A protein and the small-molecule ligand that binds it are described below.
Small molecule (SMILES): CC(=O)N[C@@H]1[C@@H](O)[C@H](O)[C@@H](CO)O[C@H]1O

Sequence of chain 1.C:
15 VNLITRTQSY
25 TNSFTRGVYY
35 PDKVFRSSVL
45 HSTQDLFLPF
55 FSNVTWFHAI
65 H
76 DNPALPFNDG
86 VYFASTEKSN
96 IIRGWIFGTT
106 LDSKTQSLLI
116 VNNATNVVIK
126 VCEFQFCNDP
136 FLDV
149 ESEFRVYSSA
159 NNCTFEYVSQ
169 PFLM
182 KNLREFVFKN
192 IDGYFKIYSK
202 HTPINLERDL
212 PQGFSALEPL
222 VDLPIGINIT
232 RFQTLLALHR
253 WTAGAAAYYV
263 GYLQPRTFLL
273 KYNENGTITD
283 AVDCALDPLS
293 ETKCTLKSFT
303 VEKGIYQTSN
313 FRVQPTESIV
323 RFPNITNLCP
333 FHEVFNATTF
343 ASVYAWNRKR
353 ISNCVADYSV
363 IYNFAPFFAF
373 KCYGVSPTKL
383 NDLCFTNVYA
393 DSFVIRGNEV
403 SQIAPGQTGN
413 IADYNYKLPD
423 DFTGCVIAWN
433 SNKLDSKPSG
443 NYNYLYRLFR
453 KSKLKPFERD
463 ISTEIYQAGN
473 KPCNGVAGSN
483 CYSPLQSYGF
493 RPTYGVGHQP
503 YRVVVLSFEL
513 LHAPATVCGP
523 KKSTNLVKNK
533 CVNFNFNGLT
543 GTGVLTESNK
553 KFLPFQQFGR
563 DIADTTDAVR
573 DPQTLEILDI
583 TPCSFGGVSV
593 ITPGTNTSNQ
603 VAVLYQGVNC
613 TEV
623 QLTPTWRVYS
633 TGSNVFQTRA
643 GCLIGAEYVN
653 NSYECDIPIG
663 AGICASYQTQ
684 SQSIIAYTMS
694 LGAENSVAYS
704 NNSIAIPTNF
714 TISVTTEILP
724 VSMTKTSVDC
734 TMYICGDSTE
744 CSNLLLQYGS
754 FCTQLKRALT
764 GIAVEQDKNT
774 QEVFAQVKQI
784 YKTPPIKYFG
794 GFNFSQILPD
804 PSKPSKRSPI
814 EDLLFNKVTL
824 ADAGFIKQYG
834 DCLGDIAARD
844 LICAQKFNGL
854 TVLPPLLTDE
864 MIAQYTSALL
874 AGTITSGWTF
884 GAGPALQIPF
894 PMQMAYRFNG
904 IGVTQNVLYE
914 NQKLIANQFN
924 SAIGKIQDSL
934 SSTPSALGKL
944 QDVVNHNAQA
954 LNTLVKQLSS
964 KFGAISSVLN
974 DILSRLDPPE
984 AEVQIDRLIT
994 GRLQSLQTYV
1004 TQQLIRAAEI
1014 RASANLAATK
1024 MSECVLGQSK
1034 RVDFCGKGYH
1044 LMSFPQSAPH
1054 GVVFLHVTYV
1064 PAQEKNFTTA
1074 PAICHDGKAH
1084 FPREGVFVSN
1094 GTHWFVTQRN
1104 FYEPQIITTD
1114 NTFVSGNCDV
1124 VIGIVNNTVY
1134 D

Binding-site contacts:
Ligand atom O7 contacts residue ASN1129 of chain 1.C at 4.4 Å.
Ligand atom C7 contacts residue ASN1129 of chain 1.C at 3.9 Å.
Ligand atom C4 contacts residue ASN1129 of chain 1.C at 4.2 Å.
Ligand atom C3 contacts residue ASN1129 of chain 1.C at 3.8 Å.
Ligand atom C5 contacts residue ASN1129 of chain 1.C at 3.7 Å.
Ligand atom N2 contacts residue ASN1129 of chain 1.C at 2.9 Å (h-bond).
Ligand atom C1 contacts residue ASN1129 of chain 1.C at 1.4 Å.
Ligand atom O5 contacts residue ASN1129 of chain 1.C at 2.4 Å (h-bond).
Ligand atom C2 contacts residue ASN1129 of chain 1.C at 2.4 Å.